Binding-site contacts:
Ligand atom C5 contacts residue THR94 of chain 1.F at 3.6 Å.
Ligand atom N4 contacts residue ILE220 of chain 1.F at 3.5 Å.
Ligand atom C3' contacts residue GLU197 of chain 1.F at 3.8 Å.
Ligand atom O2 contacts residue PHE161 of chain 1.F at 3.9 Å.
Ligand atom N3 contacts residue PHE194 of chain 1.F at 3.7 Å.
Ligand atom C6 contacts residue THR93 of chain 1.F at 3.5 Å.
Ligand atom O2' contacts residue GLU195 of chain 1.F at 3.3 Å.
Ligand atom N3 contacts residue PHE161 of chain 1.F at 3.6 Å.
Ligand atom C2 contacts residue GLU195 of chain 1.F at 4.0 Å.
Ligand atom C4 contacts residue GLN165 of chain 1.F at 3.7 Å.
Ligand atom C3' contacts residue MET196 of chain 1.F at 3.8 Å (hydrophobic).
Ligand atom O4' contacts residue THR93 of chain 1.F at 2.9 Å (h-bond).
Ligand atom O3' contacts residue ILE68 of chain 1.F at 4.0 Å.
Ligand atom C1' contacts residue THR93 of chain 1.F at 3.3 Å.
Ligand atom C6 contacts residue THR94 of chain 1.F at 3.7 Å.
Ligand atom C5' contacts residue HIS7 of chain 1.E at 3.2 Å.
Ligand atom O2 contacts residue GLN165 of chain 1.F at 2.9 Å (h-bond).
Ligand atom N4 contacts residue ARG167 of chain 1.F at 3.0 Å (salt-bridge).
Ligand atom N4 contacts residue GLN165 of chain 1.F at 3.7 Å.
Ligand atom N3 contacts residue GLN165 of chain 1.F at 2.9 Å (h-bond).
Ligand atom N1 contacts residue THR93 of chain 1.F at 3.8 Å.
Ligand atom C2 contacts residue PHE194 of chain 1.F at 3.8 Å (hydrophobic).
Ligand atom C2 contacts residue PHE161 of chain 1.F at 3.8 Å (hydrophobic).
Ligand atom C2' contacts residue MET196 of chain 1.F at 3.7 Å (hydrophobic).
Ligand atom C4 contacts residue GLY95 of chain 1.F at 3.5 Å.
Ligand atom C4 contacts residue PHE161 of chain 1.F at 3.8 Å (hydrophobic).
Ligand atom O2 contacts residue PHE194 of chain 1.F at 4.0 Å.
Ligand atom C2 contacts residue GLN165 of chain 1.F at 3.7 Å.
Ligand atom O2' contacts residue GLU197 of chain 1.F at 2.9 Å (salt-bridge).
Ligand atom O5' contacts residue HIS7 of chain 1.E at 2.7 Å (h-bond).
Ligand atom N4 contacts residue GLY95 of chain 1.F at 3.4 Å.
Ligand atom O2 contacts residue GLU195 of chain 1.F at 3.4 Å.
Ligand atom C2' contacts residue GLU195 of chain 1.F at 4.0 Å.
Ligand atom O3' contacts residue GLU197 of chain 1.F at 2.7 Å (salt-bridge).
Ligand atom O2 contacts residue MET196 of chain 1.F at 3.4 Å.
Ligand atom C5 contacts residue GLY95 of chain 1.F at 3.4 Å.
Ligand atom O2' contacts residue THR93 of chain 1.F at 3.9 Å.
Ligand atom O5' contacts residue PHE161 of chain 1.F at 3.7 Å.
Ligand atom C5' contacts residue PHE161 of chain 1.F at 3.8 Å (hydrophobic).
Ligand atom O2' contacts residue MET196 of chain 1.F at 3.1 Å (h-bond).

Sequence of chain 1.F:
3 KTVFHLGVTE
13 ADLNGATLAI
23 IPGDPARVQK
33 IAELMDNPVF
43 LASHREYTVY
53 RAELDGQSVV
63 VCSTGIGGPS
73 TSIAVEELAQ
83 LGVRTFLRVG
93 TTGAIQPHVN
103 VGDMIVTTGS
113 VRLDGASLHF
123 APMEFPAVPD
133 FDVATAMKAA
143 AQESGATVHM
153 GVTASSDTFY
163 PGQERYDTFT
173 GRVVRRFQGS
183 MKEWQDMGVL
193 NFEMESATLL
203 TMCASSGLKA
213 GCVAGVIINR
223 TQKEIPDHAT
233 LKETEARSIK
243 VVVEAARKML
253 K

This protein binds this small molecule.
Small molecule (SMILES): Nc1ccn([C@@H]2O[C@H](CO)[C@@H](O)[C@H]2O)c(=O)n1

Sequence of chain 1.E:
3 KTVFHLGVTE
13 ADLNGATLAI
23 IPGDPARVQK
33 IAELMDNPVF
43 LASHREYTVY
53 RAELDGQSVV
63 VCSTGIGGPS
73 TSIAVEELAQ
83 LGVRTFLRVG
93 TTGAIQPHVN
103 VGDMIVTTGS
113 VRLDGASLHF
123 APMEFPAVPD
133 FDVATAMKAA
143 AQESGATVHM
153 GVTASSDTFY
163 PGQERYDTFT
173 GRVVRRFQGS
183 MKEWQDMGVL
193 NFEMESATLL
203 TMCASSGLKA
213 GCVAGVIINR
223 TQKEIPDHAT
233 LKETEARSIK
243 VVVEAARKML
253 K